The protein below binds the small molecule below.
Small molecule (SMILES): CC(=O)N[C@H]1[C@H](O[C@H]2[C@H](O)[C@@H](NC(C)=O)CO[C@@H]2CO)O[C@H](CO)[C@@H](O)[C@@H]1O

Sequence of chain 1.A:
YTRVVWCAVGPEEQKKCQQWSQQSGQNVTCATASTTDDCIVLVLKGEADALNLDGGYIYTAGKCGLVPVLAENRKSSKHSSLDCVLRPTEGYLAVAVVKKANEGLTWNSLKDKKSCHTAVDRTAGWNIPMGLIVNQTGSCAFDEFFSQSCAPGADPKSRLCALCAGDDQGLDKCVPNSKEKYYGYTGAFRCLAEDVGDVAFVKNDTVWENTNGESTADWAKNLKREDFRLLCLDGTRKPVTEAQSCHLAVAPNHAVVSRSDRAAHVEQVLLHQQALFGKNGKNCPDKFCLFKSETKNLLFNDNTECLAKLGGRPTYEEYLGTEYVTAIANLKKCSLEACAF

Binding-site contacts:
Ligand atom O3 contacts residue THR326 of chain 1.A at 4.4 Å.
Ligand atom O4 contacts residue ASN330 of chain 1.A at 3.5 Å (h-bond).
Ligand atom C3 contacts residue ALA327 of chain 1.A at 4.3 Å (hydrophobic).
Ligand atom C8 contacts residue GLY131 of chain 1.A at 3.8 Å.
Ligand atom O5 contacts residue ASN135 of chain 1.A at 2.4 Å (h-bond).
Ligand atom C8 contacts residue ASN330 of chain 1.A at 3.5 Å.
Ligand atom C5 contacts residue ASN135 of chain 1.A at 3.7 Å.
Ligand atom C4 contacts residue ASN330 of chain 1.A at 4.1 Å.
Ligand atom C8 contacts residue LEU132 of chain 1.A at 3.8 Å (hydrophobic).
Ligand atom N2 contacts residue ALA327 of chain 1.A at 4.2 Å.
Ligand atom C8 contacts residue ALA327 of chain 1.A at 4.1 Å (hydrophobic).
Ligand atom C7 contacts residue ALA327 of chain 1.A at 4.3 Å (hydrophobic).
Ligand atom C4 contacts residue ASN135 of chain 1.A at 4.3 Å.
Ligand atom C5 contacts residue ASN330 of chain 1.A at 3.9 Å.
Ligand atom O7 contacts residue LEU132 of chain 1.A at 4.1 Å.
Ligand atom C1 contacts residue ASN135 of chain 1.A at 1.5 Å.
Ligand atom C2 contacts residue ASN330 of chain 1.A at 4.4 Å.
Ligand atom N2 contacts residue ASN330 of chain 1.A at 4.0 Å.
Ligand atom C3 contacts residue ASN135 of chain 1.A at 3.9 Å.
Ligand atom C2 contacts residue ASN135 of chain 1.A at 2.5 Å.
Ligand atom N2 contacts residue ASN135 of chain 1.A at 2.8 Å (h-bond).
Ligand atom C3 contacts residue ASN330 of chain 1.A at 4.4 Å.
Ligand atom C7 contacts residue ASN135 of chain 1.A at 3.3 Å.
Ligand atom O3 contacts residue GLU323 of chain 1.A at 4.5 Å.
Ligand atom O3 contacts residue ALA327 of chain 1.A at 4.2 Å.
Ligand atom O7 contacts residue ASN330 of chain 1.A at 3.1 Å (h-bond).
Ligand atom C7 contacts residue ASN330 of chain 1.A at 3.3 Å.
Ligand atom C8 contacts residue ASN135 of chain 1.A at 4.3 Å.
Ligand atom C6 contacts residue ASN330 of chain 1.A at 4.5 Å.
Ligand atom C8 contacts residue ILE128 of chain 1.A at 4.5 Å (hydrophobic).
Ligand atom O7 contacts residue ASN135 of chain 1.A at 3.6 Å.
Ligand atom O7 contacts residue THR326 of chain 1.A at 3.5 Å.